This small molecule binds to this protein.
Small molecule (SMILES): CC(=O)N[C@@H]1[C@@H](O)[C@H](O)[C@@H](CO)O[C@H]1O

Sequence of chain 1.S:
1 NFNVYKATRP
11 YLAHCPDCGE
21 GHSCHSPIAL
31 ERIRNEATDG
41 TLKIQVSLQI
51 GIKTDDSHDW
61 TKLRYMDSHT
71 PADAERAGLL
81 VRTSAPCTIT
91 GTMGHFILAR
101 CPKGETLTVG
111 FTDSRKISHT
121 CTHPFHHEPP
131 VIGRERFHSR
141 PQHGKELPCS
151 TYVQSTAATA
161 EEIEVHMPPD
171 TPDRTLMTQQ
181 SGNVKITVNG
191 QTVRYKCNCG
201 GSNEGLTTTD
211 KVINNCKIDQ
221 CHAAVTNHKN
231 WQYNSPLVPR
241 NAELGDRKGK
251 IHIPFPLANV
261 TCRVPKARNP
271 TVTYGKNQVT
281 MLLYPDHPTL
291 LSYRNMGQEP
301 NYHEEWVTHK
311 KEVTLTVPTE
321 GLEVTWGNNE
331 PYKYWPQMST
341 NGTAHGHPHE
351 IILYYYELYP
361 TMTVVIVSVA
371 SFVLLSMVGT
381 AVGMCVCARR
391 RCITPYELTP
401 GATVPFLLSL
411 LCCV

Binding-site contacts:
Ligand atom C4 contacts residue ASN341 of chain 1.S at 4.2 Å.
Ligand atom C8 contacts residue GLU357 of chain 1.S at 3.8 Å.
Ligand atom C2 contacts residue ASN341 of chain 1.S at 2.4 Å.
Ligand atom C5 contacts residue ASN341 of chain 1.S at 3.7 Å.
Ligand atom O5 contacts residue ASN341 of chain 1.S at 2.5 Å (h-bond).
Ligand atom C8 contacts residue ASN341 of chain 1.S at 4.3 Å.
Ligand atom C7 contacts residue ASN341 of chain 1.S at 3.3 Å.
Ligand atom C8 contacts residue LYS276 of chain 1.S at 3.5 Å.
Ligand atom C3 contacts residue ASN341 of chain 1.S at 3.7 Å.
Ligand atom O7 contacts residue HIS386 of chain 1.P at 4.1 Å.
Ligand atom C8 contacts residue SER339 of chain 1.S at 4.3 Å.
Ligand atom O7 contacts residue ASN341 of chain 1.S at 3.5 Å (h-bond).
Ligand atom N2 contacts residue ASN341 of chain 1.S at 2.7 Å (h-bond).
Ligand atom C1 contacts residue ASN341 of chain 1.S at 1.4 Å.

Sequence of chain 1.P:
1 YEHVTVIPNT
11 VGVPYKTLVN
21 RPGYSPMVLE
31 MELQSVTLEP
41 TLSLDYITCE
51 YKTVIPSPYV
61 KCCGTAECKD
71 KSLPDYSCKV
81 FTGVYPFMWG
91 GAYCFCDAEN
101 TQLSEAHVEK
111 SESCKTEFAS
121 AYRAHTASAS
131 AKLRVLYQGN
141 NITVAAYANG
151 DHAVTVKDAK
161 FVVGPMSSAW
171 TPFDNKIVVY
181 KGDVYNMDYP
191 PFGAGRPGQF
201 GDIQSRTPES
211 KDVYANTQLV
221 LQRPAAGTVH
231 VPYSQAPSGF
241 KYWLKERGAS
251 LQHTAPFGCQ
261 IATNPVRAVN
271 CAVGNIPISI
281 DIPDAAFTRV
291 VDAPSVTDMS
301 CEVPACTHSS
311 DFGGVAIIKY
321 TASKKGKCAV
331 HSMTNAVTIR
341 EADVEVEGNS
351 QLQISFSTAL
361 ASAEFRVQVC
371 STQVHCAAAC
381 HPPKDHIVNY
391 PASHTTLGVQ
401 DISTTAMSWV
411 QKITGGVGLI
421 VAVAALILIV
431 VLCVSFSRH